Sequence of chain 1.L:
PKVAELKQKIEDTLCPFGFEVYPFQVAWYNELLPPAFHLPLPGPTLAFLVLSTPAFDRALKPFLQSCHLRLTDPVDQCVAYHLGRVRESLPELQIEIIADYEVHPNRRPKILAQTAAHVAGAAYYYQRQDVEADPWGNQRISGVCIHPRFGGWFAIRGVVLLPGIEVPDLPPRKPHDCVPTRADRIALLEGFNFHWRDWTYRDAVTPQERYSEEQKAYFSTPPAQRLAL

Binding-site contacts:
Ligand atom N1 contacts residue ASN114 of chain 1.L at 3.4 Å.
Ligand atom C2' contacts residue PRO113 of chain 1.L at 3.2 Å (hydrophobic).
Ligand atom C5 contacts residue ARG115 of chain 1.L at 4.0 Å.
Ligand atom C2 contacts residue ASN114 of chain 1.L at 3.4 Å.
Ligand atom N9 contacts residue PRO113 of chain 1.L at 3.3 Å (h-bond).
Ligand atom C1' contacts residue ARG115 of chain 1.L at 3.5 Å.
Ligand atom C6 contacts residue ASN114 of chain 1.L at 3.6 Å.
Ligand atom C2 contacts residue PRO113 of chain 1.L at 4.2 Å (hydrophobic).
Ligand atom C4 contacts residue PRO113 of chain 1.L at 3.2 Å (hydrophobic).
Ligand atom N3 contacts residue PRO113 of chain 1.L at 3.5 Å (h-bond).
Ligand atom N9 contacts residue ARG115 of chain 1.L at 3.7 Å.
Ligand atom C2' contacts residue ARG115 of chain 1.L at 4.0 Å.
Ligand atom C1' contacts residue PRO113 of chain 1.L at 3.7 Å (hydrophobic).
Ligand atom C4 contacts residue ASN114 of chain 1.L at 4.0 Å.
Ligand atom C5 contacts residue PRO113 of chain 1.L at 3.8 Å (hydrophobic).
Ligand atom O2' contacts residue PRO113 of chain 1.L at 3.8 Å.
Ligand atom C3' contacts residue PRO113 of chain 1.L at 4.5 Å (hydrophobic).
Ligand atom C5 contacts residue ASN114 of chain 1.L at 4.0 Å.
Ligand atom N7 contacts residue ARG115 of chain 1.L at 3.4 Å.
Ligand atom C8 contacts residue PRO113 of chain 1.L at 3.9 Å (hydrophobic).
Ligand atom N7 contacts residue PRO113 of chain 1.L at 4.2 Å.
Ligand atom C8 contacts residue ARG115 of chain 1.L at 3.3 Å.
Ligand atom N6 contacts residue ASN114 of chain 1.L at 3.4 Å (h-bond).
Ligand atom N3 contacts residue ASN114 of chain 1.L at 3.7 Å.
Ligand atom O2' contacts residue ARG115 of chain 1.L at 3.6 Å (salt-bridge).

The protein below binds the small molecule below.
Small molecule (SMILES): C[C@H]1O[C@@H](n2cnc3c(N)ncnc32)[C@H](O)[C@@H]1O